Sequence of chain 1.D:
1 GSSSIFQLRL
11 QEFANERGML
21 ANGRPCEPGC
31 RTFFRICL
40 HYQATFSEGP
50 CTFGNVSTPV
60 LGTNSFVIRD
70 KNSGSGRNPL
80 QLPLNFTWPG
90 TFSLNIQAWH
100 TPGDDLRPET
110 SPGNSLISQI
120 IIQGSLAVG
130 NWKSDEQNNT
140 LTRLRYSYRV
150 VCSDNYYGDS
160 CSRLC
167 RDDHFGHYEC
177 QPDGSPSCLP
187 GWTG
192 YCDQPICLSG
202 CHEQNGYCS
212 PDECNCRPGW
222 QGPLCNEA

This small molecule binds to this protein.
Small molecule (SMILES): CC(=O)N[C@@H]1[C@@H](O)[C@H](O)[C@@H](CO)O[C@H]1O

Binding-site contacts:
Ligand atom N2 contacts residue ASN54 of chain 1.D at 3.0 Å (h-bond).
Ligand atom C2 contacts residue ASN54 of chain 1.D at 2.5 Å.
Ligand atom O5 contacts residue ASN54 of chain 1.D at 2.3 Å (h-bond).
Ligand atom C7 contacts residue CYS50 of chain 1.D at 4.0 Å (hydrophobic).
Ligand atom C4 contacts residue ASN54 of chain 1.D at 4.2 Å.
Ligand atom C3 contacts residue ASN54 of chain 1.D at 3.8 Å.
Ligand atom C8 contacts residue CYS50 of chain 1.D at 4.2 Å (hydrophobic).
Ligand atom C1 contacts residue ASN54 of chain 1.D at 1.4 Å.
Ligand atom C7 contacts residue PRO49 of chain 1.D at 4.5 Å (hydrophobic).
Ligand atom O6 contacts residue ASN54 of chain 1.D at 4.1 Å.
Ligand atom C5 contacts residue ASN54 of chain 1.D at 3.6 Å.
Ligand atom O7 contacts residue PRO49 of chain 1.D at 4.0 Å.
Ligand atom C8 contacts residue PRO49 of chain 1.D at 4.3 Å (hydrophobic).
Ligand atom O7 contacts residue CYS50 of chain 1.D at 3.1 Å (h-bond).
Ligand atom O7 contacts residue ASN54 of chain 1.D at 3.4 Å (h-bond).
Ligand atom C7 contacts residue ASN54 of chain 1.D at 3.4 Å.